Binding-site contacts:
Ligand atom O6 contacts residue GLU173 of chain 1.F at 4.3 Å.
Ligand atom O5 contacts residue SER405 of chain 1.F at 3.8 Å.
Ligand atom C6 contacts residue SER405 of chain 1.F at 3.8 Å.
Ligand atom C3 contacts residue ARG404 of chain 1.F at 3.9 Å.
Ligand atom O7 contacts residue ASN224 of chain 1.F at 3.6 Å.
Ligand atom N2 contacts residue ASN224 of chain 1.F at 2.9 Å (h-bond).
Ligand atom C5 contacts residue SER405 of chain 1.F at 3.6 Å.
Ligand atom C7 contacts residue LEU223 of chain 1.F at 4.1 Å (hydrophobic).
Ligand atom O4 contacts residue ARG404 of chain 1.F at 4.2 Å.
Ligand atom O7 contacts residue ARG404 of chain 1.F at 3.2 Å (salt-bridge).
Ligand atom C1 contacts residue ASN224 of chain 1.F at 1.4 Å.
Ligand atom C8 contacts residue LEU223 of chain 1.F at 4.1 Å (hydrophobic).
Ligand atom O7 contacts residue LEU223 of chain 1.F at 4.2 Å.
Ligand atom C5 contacts residue ASN224 of chain 1.F at 3.6 Å.
Ligand atom C4 contacts residue ASN224 of chain 1.F at 4.1 Å.
Ligand atom C1 contacts residue ARG404 of chain 1.F at 4.1 Å.
Ligand atom N2 contacts residue LEU223 of chain 1.F at 4.5 Å.
Ligand atom C2 contacts residue ASN224 of chain 1.F at 2.4 Å.
Ligand atom C5 contacts residue ARG404 of chain 1.F at 3.5 Å.
Ligand atom C4 contacts residue ARG404 of chain 1.F at 4.1 Å.
Ligand atom C8 contacts residue CYS403 of chain 1.F at 4.2 Å (hydrophobic).
Ligand atom O5 contacts residue ARG404 of chain 1.F at 4.2 Å.
Ligand atom C7 contacts residue ASN224 of chain 1.F at 3.5 Å.
Ligand atom C8 contacts residue ASN337 of chain 1.F at 3.4 Å.
Ligand atom C7 contacts residue ARG404 of chain 1.F at 4.4 Å.
Ligand atom C3 contacts residue CYS403 of chain 1.F at 4.5 Å (hydrophobic).
Ligand atom C7 contacts residue CYS403 of chain 1.F at 4.0 Å (hydrophobic).
Ligand atom O7 contacts residue CYS403 of chain 1.F at 3.5 Å (h-bond).
Ligand atom C8 contacts residue CYS338 of chain 1.F at 3.8 Å (hydrophobic).
Ligand atom C1 contacts residue SER405 of chain 1.F at 4.2 Å.
Ligand atom C3 contacts residue ASN224 of chain 1.F at 3.7 Å.
Ligand atom O7 contacts residue CYS338 of chain 1.F at 4.1 Å.
Ligand atom C7 contacts residue CYS338 of chain 1.F at 4.3 Å (hydrophobic).
Ligand atom O5 contacts residue ASN224 of chain 1.F at 2.3 Å (h-bond).

A small-molecule ligand and the protein it binds are described below.
Small molecule (SMILES): CC(=O)N[C@H]1[C@H](O[C@H]2[C@H](O)[C@@H](NC(C)=O)CO[C@@H]2CO)O[C@H](CO)[C@@H](O[C@@H]2O[C@H](CO)[C@@H](O)[C@H](O)[C@@H]2O)[C@@H]1O

Sequence of chain 1.F:
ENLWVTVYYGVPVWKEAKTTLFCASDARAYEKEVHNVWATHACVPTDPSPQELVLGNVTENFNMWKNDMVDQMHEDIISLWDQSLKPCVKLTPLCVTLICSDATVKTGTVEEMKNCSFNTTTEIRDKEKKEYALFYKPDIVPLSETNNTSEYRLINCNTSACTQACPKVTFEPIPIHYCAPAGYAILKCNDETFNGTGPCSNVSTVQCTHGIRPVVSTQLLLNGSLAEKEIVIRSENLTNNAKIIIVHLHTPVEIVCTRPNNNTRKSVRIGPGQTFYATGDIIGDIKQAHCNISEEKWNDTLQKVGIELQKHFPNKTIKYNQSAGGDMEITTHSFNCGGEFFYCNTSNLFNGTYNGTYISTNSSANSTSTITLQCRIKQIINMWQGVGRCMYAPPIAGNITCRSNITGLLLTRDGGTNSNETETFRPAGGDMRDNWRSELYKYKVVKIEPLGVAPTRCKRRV